Binding-site contacts:
Ligand atom C1 contacts residue ASN21 of chain 1.B at 1.4 Å.
Ligand atom N2 contacts residue ALA18 of chain 1.B at 4.3 Å.
Ligand atom O5 contacts residue ASN21 of chain 1.B at 2.4 Å (h-bond).
Ligand atom C8 contacts residue ALA18 of chain 1.B at 3.6 Å (hydrophobic).
Ligand atom C3 contacts residue ASN21 of chain 1.B at 3.8 Å.
Ligand atom C7 contacts residue ALA18 of chain 1.B at 4.5 Å (hydrophobic).
Ligand atom O7 contacts residue LEU16 of chain 1.B at 4.2 Å.
Ligand atom C7 contacts residue ASN21 of chain 1.B at 4.1 Å.
Ligand atom C4 contacts residue ASN21 of chain 1.B at 4.2 Å.
Ligand atom C5 contacts residue ASN21 of chain 1.B at 3.7 Å.
Ligand atom C2 contacts residue ASN21 of chain 1.B at 2.5 Å.
Ligand atom N2 contacts residue ASN21 of chain 1.B at 2.9 Å (h-bond).
Ligand atom C8 contacts residue LEU16 of chain 1.B at 4.2 Å (hydrophobic).

A small-molecule ligand and the protein it binds are described below.
Small molecule (SMILES): CC(=O)N[C@@H]1[C@@H](O)[C@H](O)[C@@H](CO)O[C@H]1O

Sequence of chain 1.B:
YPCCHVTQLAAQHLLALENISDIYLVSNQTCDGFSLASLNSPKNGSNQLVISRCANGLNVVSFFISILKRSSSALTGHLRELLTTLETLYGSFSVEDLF